A protein and the small-molecule ligand that binds it are described below.
Small molecule (SMILES): CC(=O)N[C@@H]1[C@@H](O)[C@H](O)[C@@H](CO)O[C@H]1O

Sequence of chain 1.F:
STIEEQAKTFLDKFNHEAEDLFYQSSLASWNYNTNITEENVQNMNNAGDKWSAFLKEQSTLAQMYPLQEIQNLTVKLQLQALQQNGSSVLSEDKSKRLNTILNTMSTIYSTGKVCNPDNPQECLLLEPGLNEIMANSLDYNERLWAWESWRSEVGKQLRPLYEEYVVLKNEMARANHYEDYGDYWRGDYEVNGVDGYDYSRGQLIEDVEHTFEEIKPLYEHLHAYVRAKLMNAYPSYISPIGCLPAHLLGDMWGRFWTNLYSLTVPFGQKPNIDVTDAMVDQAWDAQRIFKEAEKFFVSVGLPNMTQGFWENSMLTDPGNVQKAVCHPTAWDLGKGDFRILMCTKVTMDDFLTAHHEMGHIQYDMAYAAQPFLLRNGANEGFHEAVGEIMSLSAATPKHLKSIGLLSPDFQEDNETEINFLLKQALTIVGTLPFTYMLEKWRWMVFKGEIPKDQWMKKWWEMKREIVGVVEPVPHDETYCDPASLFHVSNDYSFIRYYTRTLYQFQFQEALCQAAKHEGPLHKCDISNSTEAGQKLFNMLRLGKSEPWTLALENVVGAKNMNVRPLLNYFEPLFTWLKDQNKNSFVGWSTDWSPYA

Binding-site contacts:
Ligand atom C8 contacts residue GLN84 of chain 1.F at 3.3 Å.
Ligand atom C2 contacts residue ASN86 of chain 1.F at 2.5 Å.
Ligand atom O7 contacts residue HIS178 of chain 1.F at 3.8 Å.
Ligand atom O5 contacts residue VAL90 of chain 1.F at 4.1 Å.
Ligand atom O5 contacts residue ASN86 of chain 1.F at 2.4 Å (h-bond).
Ligand atom C2 contacts residue GLN64 of chain 1.F at 3.8 Å.
Ligand atom O7 contacts residue ASN86 of chain 1.F at 4.3 Å.
Ligand atom N2 contacts residue GLN84 of chain 1.F at 3.8 Å.
Ligand atom C5 contacts residue ASN86 of chain 1.F at 3.7 Å.
Ligand atom C5 contacts residue GLN64 of chain 1.F at 4.5 Å.
Ligand atom C7 contacts residue ASN86 of chain 1.F at 3.8 Å.
Ligand atom C3 contacts residue ASN86 of chain 1.F at 3.8 Å.
Ligand atom C3 contacts residue GLN64 of chain 1.F at 4.3 Å.
Ligand atom N2 contacts residue ASN86 of chain 1.F at 2.9 Å (h-bond).
Ligand atom C7 contacts residue GLN84 of chain 1.F at 4.0 Å.
Ligand atom C8 contacts residue GLN64 of chain 1.F at 4.4 Å.
Ligand atom C4 contacts residue ASN86 of chain 1.F at 4.3 Å.
Ligand atom C1 contacts residue ASN86 of chain 1.F at 1.4 Å.
Ligand atom C7 contacts residue GLN64 of chain 1.F at 4.3 Å.
Ligand atom C1 contacts residue GLN64 of chain 1.F at 3.3 Å.
Ligand atom O6 contacts residue ASN86 of chain 1.F at 3.9 Å.
Ligand atom O6 contacts residue VAL90 of chain 1.F at 4.2 Å.
Ligand atom N2 contacts residue GLN64 of chain 1.F at 3.2 Å (h-bond).